Binding-site contacts:
Ligand atom O5 contacts residue ASN53 of chain 1.H at 2.4 Å (h-bond).
Ligand atom C6 contacts residue THR147 of chain 1.H at 4.1 Å.
Ligand atom C4 contacts residue ASN53 of chain 1.H at 4.0 Å.
Ligand atom C1 contacts residue ASN53 of chain 1.H at 1.4 Å.
Ligand atom N2 contacts residue ASN53 of chain 1.H at 3.1 Å (h-bond).
Ligand atom C7 contacts residue ASN53 of chain 1.H at 3.6 Å.
Ligand atom C5 contacts residue ASN53 of chain 1.H at 3.7 Å.
Ligand atom C3 contacts residue ASN53 of chain 1.H at 3.8 Å.
Ligand atom C2 contacts residue ASN53 of chain 1.H at 2.5 Å.
Ligand atom O7 contacts residue ASN53 of chain 1.H at 3.6 Å.

Sequence of chain 1.H:
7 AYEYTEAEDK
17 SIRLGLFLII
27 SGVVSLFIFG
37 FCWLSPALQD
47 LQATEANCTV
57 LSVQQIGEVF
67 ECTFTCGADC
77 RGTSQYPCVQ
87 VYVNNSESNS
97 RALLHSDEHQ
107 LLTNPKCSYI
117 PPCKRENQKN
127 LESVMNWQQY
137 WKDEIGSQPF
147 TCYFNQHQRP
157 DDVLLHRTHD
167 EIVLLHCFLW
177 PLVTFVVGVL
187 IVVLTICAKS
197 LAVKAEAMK

A small-molecule ligand and the protein it binds are described below.
Small molecule (SMILES): CC(=O)N[C@@H]1[C@@H](O)[C@H](O)[C@@H](CO)O[C@H]1O